Sequence of chain 1.B:
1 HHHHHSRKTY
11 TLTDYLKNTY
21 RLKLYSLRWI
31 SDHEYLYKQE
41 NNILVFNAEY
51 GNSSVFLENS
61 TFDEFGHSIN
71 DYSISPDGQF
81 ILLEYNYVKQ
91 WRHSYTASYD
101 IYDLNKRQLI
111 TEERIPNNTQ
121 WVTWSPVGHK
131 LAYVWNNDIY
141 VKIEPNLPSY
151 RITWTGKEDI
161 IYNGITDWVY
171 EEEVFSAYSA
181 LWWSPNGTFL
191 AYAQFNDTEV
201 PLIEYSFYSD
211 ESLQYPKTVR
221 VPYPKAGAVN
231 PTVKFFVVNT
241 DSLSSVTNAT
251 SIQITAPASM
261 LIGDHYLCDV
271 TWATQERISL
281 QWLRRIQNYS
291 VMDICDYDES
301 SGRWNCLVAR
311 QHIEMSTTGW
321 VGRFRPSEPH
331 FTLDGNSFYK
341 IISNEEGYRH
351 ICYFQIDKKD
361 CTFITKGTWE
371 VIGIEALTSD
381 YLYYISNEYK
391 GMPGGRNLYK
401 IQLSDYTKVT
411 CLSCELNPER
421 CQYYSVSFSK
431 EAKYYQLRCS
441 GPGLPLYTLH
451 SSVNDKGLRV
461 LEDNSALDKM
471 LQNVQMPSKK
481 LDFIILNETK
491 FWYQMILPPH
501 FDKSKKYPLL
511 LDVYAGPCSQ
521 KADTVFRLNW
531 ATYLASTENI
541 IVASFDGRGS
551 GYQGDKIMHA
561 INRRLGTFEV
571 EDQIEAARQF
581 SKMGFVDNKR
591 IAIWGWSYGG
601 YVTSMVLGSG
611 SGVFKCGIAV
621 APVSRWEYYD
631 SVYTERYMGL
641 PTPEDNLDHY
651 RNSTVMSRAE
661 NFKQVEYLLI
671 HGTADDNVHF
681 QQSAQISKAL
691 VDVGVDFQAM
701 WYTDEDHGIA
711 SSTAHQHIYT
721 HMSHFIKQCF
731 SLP

Binding-site contacts:
Ligand atom C2 contacts residue ASN288 of chain 1.B at 2.3 Å.
Ligand atom C8 contacts residue SER316 of chain 1.B at 3.8 Å.
Ligand atom O7 contacts residue SER316 of chain 1.B at 3.4 Å (h-bond).
Ligand atom C4 contacts residue ASN288 of chain 1.B at 4.2 Å.
Ligand atom C3 contacts residue ASN288 of chain 1.B at 3.7 Å.
Ligand atom C8 contacts residue MET315 of chain 1.B at 4.2 Å (hydrophobic).
Ligand atom O7 contacts residue ASN288 of chain 1.B at 3.7 Å.
Ligand atom C7 contacts residue ASN288 of chain 1.B at 3.4 Å.
Ligand atom C1 contacts residue ASN288 of chain 1.B at 1.5 Å.
Ligand atom O5 contacts residue ASN288 of chain 1.B at 2.4 Å (h-bond).
Ligand atom C8 contacts residue ASN288 of chain 1.B at 4.4 Å.
Ligand atom N2 contacts residue ASN288 of chain 1.B at 2.7 Å (h-bond).
Ligand atom C5 contacts residue ILE286 of chain 1.B at 4.2 Å (hydrophobic).
Ligand atom O5 contacts residue ILE286 of chain 1.B at 3.7 Å.
Ligand atom O6 contacts residue ARG563 of chain 1.B at 3.7 Å.
Ligand atom C5 contacts residue ASN288 of chain 1.B at 3.7 Å.
Ligand atom C6 contacts residue ARG563 of chain 1.B at 4.0 Å.
Ligand atom N2 contacts residue SER316 of chain 1.B at 4.4 Å.
Ligand atom C7 contacts residue SER316 of chain 1.B at 3.6 Å.
Ligand atom C1 contacts residue ILE286 of chain 1.B at 3.9 Å (hydrophobic).
Ligand atom O7 contacts residue THR317 of chain 1.B at 3.7 Å.

A small-molecule ligand and the protein it binds are described below.
Small molecule (SMILES): CC(=O)N[C@@H]1[C@@H](O)[C@H](O)[C@@H](CO)O[C@H]1O